A small-molecule ligand and the protein it binds are described below.
Small molecule (SMILES): CC(=O)N[C@H]1[C@H](O[C@H]2[C@H](O)[C@@H](NC(C)=O)CO[C@@H]2CO)O[C@H](CO)[C@@H](O[C@@H]2O[C@H](CO[C@H]3O[C@H](CO)[C@@H](O)[C@H](O)[C@@H]3O)[C@@H](O)[C@H](O[C@H]3O[C@H](CO)[C@@H](O)[C@H](O)[C@@H]3O[C@H]3O[C@H](CO)[C@@H](O)[C@H](O)[C@@H]3O)[C@@H]2O)[C@@H]1O

Binding-site contacts:
Ligand atom C6 contacts residue VAL246 of chain 1.A at 4.2 Å (hydrophobic).
Ligand atom O5 contacts residue ASN167 of chain 1.A at 2.3 Å (h-bond).
Ligand atom C3 contacts residue ASN167 of chain 1.A at 3.8 Å.
Ligand atom C6 contacts residue TRP224 of chain 1.E at 3.6 Å (hydrophobic).
Ligand atom C7 contacts residue TRP224 of chain 1.E at 4.0 Å (hydrophobic).
Ligand atom O7 contacts residue ARG222 of chain 1.E at 4.4 Å.
Ligand atom O5 contacts residue TRP224 of chain 1.E at 4.1 Å.
Ligand atom C8 contacts residue THR169 of chain 1.A at 4.2 Å.
Ligand atom C4 contacts residue TRP224 of chain 1.E at 4.0 Å (hydrophobic).
Ligand atom C4 contacts residue TRP224 of chain 1.E at 4.0 Å (hydrophobic).
Ligand atom C1 contacts residue TRP224 of chain 1.E at 3.9 Å (hydrophobic).
Ligand atom N2 contacts residue SER221 of chain 1.E at 3.8 Å.
Ligand atom O5 contacts residue THR169 of chain 1.A at 4.0 Å.
Ligand atom O7 contacts residue TRP224 of chain 1.E at 2.8 Å (h-bond).
Ligand atom C7 contacts residue ASN167 of chain 1.A at 3.6 Å.
Ligand atom C5 contacts residue ASN167 of chain 1.A at 3.6 Å.
Ligand atom C4 contacts residue ASN167 of chain 1.A at 4.2 Å.
Ligand atom C2 contacts residue ASN167 of chain 1.A at 2.5 Å.
Ligand atom C6 contacts residue THR169 of chain 1.A at 3.0 Å.
Ligand atom C2 contacts residue SER221 of chain 1.E at 4.4 Å.
Ligand atom C3 contacts residue TRP224 of chain 1.E at 4.0 Å (hydrophobic).
Ligand atom C5 contacts residue TRP224 of chain 1.E at 3.5 Å (hydrophobic).
Ligand atom N2 contacts residue TRP224 of chain 1.E at 4.3 Å.
Ligand atom C1 contacts residue ASN167 of chain 1.A at 1.4 Å.
Ligand atom O3 contacts residue TRP224 of chain 1.E at 3.7 Å.
Ligand atom O4 contacts residue TRP224 of chain 1.E at 3.5 Å.
Ligand atom C1 contacts residue SER221 of chain 1.E at 4.0 Å.
Ligand atom C3 contacts residue TRP224 of chain 1.E at 4.3 Å (hydrophobic).
Ligand atom C2 contacts residue TRP224 of chain 1.E at 3.9 Å (hydrophobic).
Ligand atom O6 contacts residue TRP224 of chain 1.E at 4.4 Å.
Ligand atom C5 contacts residue THR169 of chain 1.A at 4.2 Å.
Ligand atom O7 contacts residue PRO223 of chain 1.E at 3.6 Å.
Ligand atom C8 contacts residue LEU244 of chain 1.A at 3.4 Å (hydrophobic).
Ligand atom O7 contacts residue ASN167 of chain 1.A at 3.8 Å.
Ligand atom N2 contacts residue ASN167 of chain 1.A at 3.0 Å (h-bond).
Ligand atom O6 contacts residue THR169 of chain 1.A at 2.7 Å (h-bond).

Sequence of chain 1.E:
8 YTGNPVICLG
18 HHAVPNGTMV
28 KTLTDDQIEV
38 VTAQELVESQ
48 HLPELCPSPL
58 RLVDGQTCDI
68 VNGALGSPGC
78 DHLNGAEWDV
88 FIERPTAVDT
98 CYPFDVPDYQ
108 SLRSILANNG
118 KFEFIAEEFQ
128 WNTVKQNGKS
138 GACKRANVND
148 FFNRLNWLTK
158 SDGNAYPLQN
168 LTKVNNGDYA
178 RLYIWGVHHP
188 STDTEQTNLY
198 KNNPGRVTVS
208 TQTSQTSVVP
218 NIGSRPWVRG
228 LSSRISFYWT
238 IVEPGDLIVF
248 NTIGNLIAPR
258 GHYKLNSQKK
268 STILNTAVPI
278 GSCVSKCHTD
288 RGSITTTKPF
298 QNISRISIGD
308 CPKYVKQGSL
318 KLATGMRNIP

Sequence of chain 1.A:
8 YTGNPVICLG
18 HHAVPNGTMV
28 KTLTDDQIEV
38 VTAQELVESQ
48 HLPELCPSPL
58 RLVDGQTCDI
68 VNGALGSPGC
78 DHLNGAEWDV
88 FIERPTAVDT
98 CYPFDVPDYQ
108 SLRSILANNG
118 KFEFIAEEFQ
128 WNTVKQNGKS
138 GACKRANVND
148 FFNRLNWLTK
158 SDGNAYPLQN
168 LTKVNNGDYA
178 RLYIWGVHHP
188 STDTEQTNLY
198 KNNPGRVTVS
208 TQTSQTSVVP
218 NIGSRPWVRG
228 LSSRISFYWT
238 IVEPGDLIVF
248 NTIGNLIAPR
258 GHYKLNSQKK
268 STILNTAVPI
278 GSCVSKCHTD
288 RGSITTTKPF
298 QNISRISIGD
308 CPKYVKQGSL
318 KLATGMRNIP